Sequence of chain 1.C:
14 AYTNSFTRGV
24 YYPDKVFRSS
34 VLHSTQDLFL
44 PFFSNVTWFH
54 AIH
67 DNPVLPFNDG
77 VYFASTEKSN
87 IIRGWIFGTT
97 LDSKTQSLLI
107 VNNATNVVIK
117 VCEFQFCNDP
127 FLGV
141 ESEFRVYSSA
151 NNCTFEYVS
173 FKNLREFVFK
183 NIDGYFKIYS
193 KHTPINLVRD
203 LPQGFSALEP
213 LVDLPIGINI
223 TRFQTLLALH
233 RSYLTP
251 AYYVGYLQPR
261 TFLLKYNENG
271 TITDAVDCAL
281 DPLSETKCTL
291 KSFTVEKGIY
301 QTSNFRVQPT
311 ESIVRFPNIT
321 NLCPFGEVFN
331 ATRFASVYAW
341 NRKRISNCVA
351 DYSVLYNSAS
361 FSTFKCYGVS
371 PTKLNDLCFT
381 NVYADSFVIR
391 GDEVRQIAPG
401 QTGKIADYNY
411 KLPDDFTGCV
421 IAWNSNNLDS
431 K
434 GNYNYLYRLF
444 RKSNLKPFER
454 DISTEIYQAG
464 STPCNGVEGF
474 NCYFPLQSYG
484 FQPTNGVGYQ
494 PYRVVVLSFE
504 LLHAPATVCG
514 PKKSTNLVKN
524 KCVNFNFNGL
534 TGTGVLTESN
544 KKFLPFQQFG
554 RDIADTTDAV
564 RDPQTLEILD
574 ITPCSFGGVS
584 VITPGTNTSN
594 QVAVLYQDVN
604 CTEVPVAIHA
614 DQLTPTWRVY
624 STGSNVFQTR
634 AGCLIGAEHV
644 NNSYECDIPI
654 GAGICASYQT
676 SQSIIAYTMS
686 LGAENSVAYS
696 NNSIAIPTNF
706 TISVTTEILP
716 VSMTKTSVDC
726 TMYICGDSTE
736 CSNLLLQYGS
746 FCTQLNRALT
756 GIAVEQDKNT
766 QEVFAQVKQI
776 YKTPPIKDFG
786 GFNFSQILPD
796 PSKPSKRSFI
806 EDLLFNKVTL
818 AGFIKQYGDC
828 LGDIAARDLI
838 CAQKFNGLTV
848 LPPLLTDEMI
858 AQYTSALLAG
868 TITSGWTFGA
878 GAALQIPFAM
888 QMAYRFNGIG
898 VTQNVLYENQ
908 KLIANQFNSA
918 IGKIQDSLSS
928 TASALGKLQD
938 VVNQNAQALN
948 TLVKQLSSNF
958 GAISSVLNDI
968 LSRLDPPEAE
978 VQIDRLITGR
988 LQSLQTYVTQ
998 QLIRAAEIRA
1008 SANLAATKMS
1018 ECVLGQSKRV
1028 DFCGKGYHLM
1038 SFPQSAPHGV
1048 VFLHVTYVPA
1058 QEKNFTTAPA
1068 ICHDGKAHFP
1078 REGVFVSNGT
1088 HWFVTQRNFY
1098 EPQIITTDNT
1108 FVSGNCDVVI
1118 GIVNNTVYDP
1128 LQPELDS

This small molecule binds to this protein.
Small molecule (SMILES): CC(=O)N[C@@H]1[C@@H](O)[C@H](O)[C@@H](CO)O[C@H]1O

Binding-site contacts:
Ligand atom C8 contacts residue ASN590 of chain 1.C at 4.3 Å.
Ligand atom O5 contacts residue ASN590 of chain 1.C at 2.5 Å (h-bond).
Ligand atom C1 contacts residue ASN590 of chain 1.C at 1.4 Å.
Ligand atom N2 contacts residue ASN590 of chain 1.C at 2.8 Å (h-bond).
Ligand atom C5 contacts residue ASN590 of chain 1.C at 3.8 Å.
Ligand atom C2 contacts residue ASN590 of chain 1.C at 2.4 Å.
Ligand atom C3 contacts residue ASN590 of chain 1.C at 3.7 Å.
Ligand atom C4 contacts residue ASN590 of chain 1.C at 4.2 Å.
Ligand atom O7 contacts residue ASN590 of chain 1.C at 3.1 Å (h-bond).
Ligand atom C7 contacts residue ASN590 of chain 1.C at 3.1 Å.